Sequence of chain 1.A:
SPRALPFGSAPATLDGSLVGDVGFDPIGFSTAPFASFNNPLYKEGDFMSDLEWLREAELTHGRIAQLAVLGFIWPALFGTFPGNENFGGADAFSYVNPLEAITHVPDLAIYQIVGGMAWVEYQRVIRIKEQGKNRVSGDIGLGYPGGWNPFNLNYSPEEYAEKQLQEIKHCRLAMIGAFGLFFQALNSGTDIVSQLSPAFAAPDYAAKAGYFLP

The protein below binds the small molecule below.
Small molecule (SMILES): CC(=O)O[C@H]1CC(C)(C)C(=C=C/C(C)=C/C=C/C(C)=C/C=C/C=C(C)/C=C/C=C(\C)C(=O)C[C@@]23O[C@]2(C)C[C@@H](O)CC3(C)C)[C@](C)(O)C1

Binding-site contacts:
Ligand atom C28 contacts residue CLA1 of chain 1.I at 3.8 Å.
Ligand atom C23 contacts residue CLA1 of chain 1.L at 4.0 Å.
Ligand atom O2 contacts residue CLA1 of chain 1.L at 3.2 Å.
Ligand atom C38 contacts residue GLY143 of chain 1.A at 4.0 Å.
Ligand atom C21 contacts residue LEU181 of chain 1.A at 3.6 Å (hydrophobic).
Ligand atom C7 contacts residue ALA174 of chain 1.A at 3.5 Å (hydrophobic).
Ligand atom O1 contacts residue LEU181 of chain 1.A at 3.2 Å.
Ligand atom C contacts residue GLN66 of chain 1.A at 4.0 Å.
Ligand atom C24 contacts residue CLA1 of chain 1.K at 3.8 Å.
Ligand atom C contacts residue CLA1 of chain 1.K at 3.9 Å.
Ligand atom C3 contacts residue GLN66 of chain 1.A at 4.0 Å.
Ligand atom C26 contacts residue CLA1 of chain 1.I at 3.6 Å.
Ligand atom O2 contacts residue GLN184 of chain 1.A at 3.4 Å (h-bond).
Ligand atom C17 contacts residue CLA1 of chain 1.L at 3.5 Å.
Ligand atom C14 contacts residue LEU181 of chain 1.A at 3.8 Å (hydrophobic).
Ligand atom C25 contacts residue CLA1 of chain 1.I at 3.6 Å.
Ligand atom C10 contacts residue CLA1 of chain 1.K at 4.0 Å.
Ligand atom O4 contacts residue GLY143 of chain 1.A at 3.3 Å.
Ligand atom C6 contacts residue ALA174 of chain 1.A at 3.6 Å (hydrophobic).
Ligand atom C1 contacts residue CLA1 of chain 1.K at 3.6 Å.
Ligand atom C18 contacts residue ILE192 of chain 1.A at 3.7 Å (hydrophobic).
Ligand atom C7 contacts residue LEU173 of chain 1.A at 4.0 Å (hydrophobic).
Ligand atom C18 contacts residue CLA1 of chain 1.L at 3.9 Å.
Ligand atom C21 contacts residue CLA1 of chain 1.L at 3.8 Å.
Ligand atom C27 contacts residue CLA1 of chain 1.I at 3.8 Å.
Ligand atom C8 contacts residue ALA174 of chain 1.A at 3.9 Å (hydrophobic).
Ligand atom C5 contacts residue CLA1 of chain 1.K at 3.8 Å.
Ligand atom C4 contacts residue CLA1 of chain 1.K at 3.6 Å.
Ligand atom C7 contacts residue HIS170 of chain 1.A at 3.5 Å.
Ligand atom C2 contacts residue CLA1 of chain 1.K at 3.8 Å.
Ligand atom C39 contacts residue GLY143 of chain 1.A at 3.9 Å.
Ligand atom C39 contacts residue ASN149 of chain 1.A at 3.9 Å.
Ligand atom C3 contacts residue CLA1 of chain 1.K at 3.4 Å.
Ligand atom O2 contacts residue LEU196 of chain 1.A at 3.7 Å.
Ligand atom C9 contacts residue CLA1 of chain 1.K at 3.6 Å.
Ligand atom C41 contacts residue CLA1 of chain 1.I at 3.1 Å.
Ligand atom C5 contacts residue ALA174 of chain 1.A at 3.9 Å (hydrophobic).
Ligand atom C19 contacts residue CLA1 of chain 1.L at 3.7 Å.
Ligand atom C20 contacts residue LEU181 of chain 1.A at 3.8 Å (hydrophobic).
Ligand atom C19 contacts residue GLN184 of chain 1.A at 3.5 Å.